Binding-site contacts:
Ligand atom O5P contacts residue SER449 of chain 1.A at 3.0 Å (h-bond).
Ligand atom O1 contacts residue GLY530 of chain 1.A at 3.4 Å (h-bond).
Ligand atom O4P contacts residue GLY532 of chain 1.A at 3.0 Å (h-bond).
Ligand atom P2 contacts residue SER531 of chain 1.A at 3.7 Å.
Ligand atom O2 contacts residue LEU443 of chain 1.A at 3.7 Å.
Ligand atom O4P contacts residue SER531 of chain 1.A at 3.2 Å (h-bond).
Ligand atom O6P contacts residue THR445 of chain 1.A at 3.4 Å (h-bond).
Ligand atom O6 contacts residue THR445 of chain 1.A at 3.2 Å (h-bond).
Ligand atom C3 contacts residue GLY530 of chain 1.A at 3.6 Å.
Ligand atom O4 contacts residue GLY532 of chain 1.A at 3.6 Å (h-bond).
Ligand atom C6 contacts residue THR534 of chain 1.A at 3.3 Å.
Ligand atom P1 contacts residue ARG501 of chain 1.A at 3.5 Å.
Ligand atom P2 contacts residue THR445 of chain 1.A at 3.7 Å.
Ligand atom O3 contacts residue GLY526 of chain 1.A at 3.2 Å.
Ligand atom C5 contacts residue GLY530 of chain 1.A at 3.7 Å.
Ligand atom O4 contacts residue THR534 of chain 1.A at 3.5 Å (h-bond).
Ligand atom P2 contacts residue THR444 of chain 1.A at 3.6 Å.
Ligand atom C3 contacts residue ARG528 of chain 1.A at 3.3 Å.
Ligand atom P1 contacts residue GLY530 of chain 1.A at 3.7 Å.
Ligand atom O6P contacts residue SER531 of chain 1.A at 3.0 Å (h-bond).
Ligand atom O4P contacts residue SER449 of chain 1.A at 3.8 Å.
Ligand atom O3P contacts residue PRO529 of chain 1.A at 3.4 Å.
Ligand atom O6 contacts residue THR444 of chain 1.A at 3.7 Å.
Ligand atom O4 contacts residue SER531 of chain 1.A at 3.7 Å.
Ligand atom O4 contacts residue TYR533 of chain 1.A at 2.9 Å (h-bond).
Ligand atom O5P contacts residue THR444 of chain 1.A at 2.5 Å (h-bond).
Ligand atom O2P contacts residue ARG501 of chain 1.A at 2.9 Å (salt-bridge).
Ligand atom O2 contacts residue GLY526 of chain 1.A at 3.5 Å (h-bond).
Ligand atom O1P contacts residue TRP494 of chain 1.A at 2.9 Å (h-bond).
Ligand atom O5P contacts residue ARG448 of chain 1.A at 3.7 Å.
Ligand atom C4 contacts residue GLY530 of chain 1.A at 3.5 Å.
Ligand atom C1 contacts residue ARG501 of chain 1.A at 3.7 Å.
Ligand atom C6 contacts residue LEU443 of chain 1.A at 3.7 Å (hydrophobic).
Ligand atom O4 contacts residue GLY530 of chain 1.A at 2.5 Å (h-bond).
Ligand atom O2P contacts residue THR445 of chain 1.A at 3.6 Å.
Ligand atom O3P contacts residue GLY530 of chain 1.A at 2.7 Å (h-bond).
Ligand atom O5 contacts residue LEU443 of chain 1.A at 3.6 Å.
Ligand atom O1P contacts residue ARG501 of chain 1.A at 2.7 Å (salt-bridge).
Ligand atom O3 contacts residue ARG528 of chain 1.A at 2.6 Å (salt-bridge).
Ligand atom O6P contacts residue THR446 of chain 1.A at 2.9 Å (h-bond).

Sequence of chain 1.A:
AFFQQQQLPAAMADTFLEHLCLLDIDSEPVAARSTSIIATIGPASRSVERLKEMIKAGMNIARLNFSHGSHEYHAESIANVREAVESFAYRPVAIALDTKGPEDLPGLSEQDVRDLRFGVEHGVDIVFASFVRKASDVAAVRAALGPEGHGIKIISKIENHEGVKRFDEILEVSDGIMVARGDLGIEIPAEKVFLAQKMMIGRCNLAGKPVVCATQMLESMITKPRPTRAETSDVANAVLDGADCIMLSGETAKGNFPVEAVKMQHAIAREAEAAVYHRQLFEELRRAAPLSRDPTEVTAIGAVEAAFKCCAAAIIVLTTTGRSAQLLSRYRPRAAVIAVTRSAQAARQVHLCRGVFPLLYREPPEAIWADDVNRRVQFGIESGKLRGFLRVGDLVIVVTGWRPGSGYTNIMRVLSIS

This small molecule binds to this protein.
Small molecule (SMILES): O=P(O)(O)OC[C@H]1O[C@](O)(COP(=O)(O)O)[C@@H](O)[C@@H]1O